Sequence of chain 36.B:
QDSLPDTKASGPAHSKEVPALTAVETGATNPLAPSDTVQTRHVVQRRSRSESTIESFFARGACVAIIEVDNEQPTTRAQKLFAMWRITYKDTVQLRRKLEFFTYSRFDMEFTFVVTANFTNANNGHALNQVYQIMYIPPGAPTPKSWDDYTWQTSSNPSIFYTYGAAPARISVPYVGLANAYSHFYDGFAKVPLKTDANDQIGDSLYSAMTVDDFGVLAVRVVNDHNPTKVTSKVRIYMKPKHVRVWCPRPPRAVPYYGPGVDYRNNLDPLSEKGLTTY

Binding-site contacts:
Ligand atom N4 contacts residue ILE192 of chain 36.B at 3.6 Å.
Ligand atom O24 contacts residue TYR110 of chain 36.B at 3.3 Å.
Ligand atom C1 contacts residue ILE181 of chain 36.B at 3.5 Å (hydrophobic).
Ligand atom C25 contacts residue THR109 of chain 36.B at 3.2 Å.
Ligand atom C10 contacts residue PHE132 of chain 36.B at 3.7 Å (hydrophobic).
Ligand atom C21 contacts residue TYR203 of chain 36.B at 3.7 Å (hydrophobic).
Ligand atom C4 contacts residue TYR157 of chain 36.B at 3.5 Å (hydrophobic).
Ligand atom C7 contacts residue TYR157 of chain 36.B at 3.5 Å (hydrophobic).
Ligand atom C18 contacts residue TYR110 of chain 36.B at 3.8 Å (hydrophobic).
Ligand atom C9 contacts residue VAL194 of chain 36.B at 3.8 Å (hydrophobic).
Ligand atom C7 contacts residue ILE25 of chain 36.D at 3.8 Å (hydrophobic).
Ligand atom C16 contacts residue MET130 of chain 36.B at 3.8 Å (hydrophobic).
Ligand atom C22 contacts residue TYR110 of chain 36.B at 3.3 Å (hydrophobic).
Ligand atom O23 contacts residue TYR110 of chain 36.B at 3.5 Å.
Ligand atom C19 contacts residue TYR110 of chain 36.B at 3.8 Å (hydrophobic).
Ligand atom N6 contacts residue VAL194 of chain 36.B at 3.6 Å.
Ligand atom C22 contacts residue PHE236 of chain 36.B at 3.3 Å (hydrophobic).
Ligand atom N4 contacts residue LEU239 of chain 36.B at 3.6 Å.
Ligand atom C8 contacts residue VAL194 of chain 36.B at 3.8 Å (hydrophobic).
Ligand atom C7 contacts residue VAL194 of chain 36.B at 3.6 Å (hydrophobic).
Ligand atom C13 contacts residue ILE108 of chain 36.B at 3.6 Å (hydrophobic).
Ligand atom C3 contacts residue TYR157 of chain 36.B at 3.4 Å (hydrophobic).
Ligand atom C3 contacts residue PRO179 of chain 36.B at 3.6 Å (hydrophobic).
Ligand atom O24 contacts residue THR109 of chain 36.B at 3.6 Å.
Ligand atom C1 contacts residue ILE155 of chain 36.B at 3.8 Å (hydrophobic).
Ligand atom C4 contacts residue ALA24 of chain 36.D at 3.9 Å (hydrophobic).
Ligand atom C8 contacts residue TYR157 of chain 36.B at 3.4 Å (hydrophobic).
Ligand atom O15 contacts residue MET130 of chain 36.B at 3.8 Å.
Ligand atom C3 contacts residue ALA24 of chain 36.D at 3.6 Å (hydrophobic).
Ligand atom N3 contacts residue ILE192 of chain 36.B at 3.7 Å.
Ligand atom C12 contacts residue PHE236 of chain 36.B at 3.7 Å (hydrophobic).
Ligand atom O24 contacts residue PHE236 of chain 36.B at 3.9 Å.
Ligand atom C10 contacts residue ILE108 of chain 36.B at 3.5 Å (hydrophobic).
Ligand atom O23 contacts residue PHE236 of chain 36.B at 3.3 Å.
Ligand atom C11 contacts residue PHE132 of chain 36.B at 3.5 Å (hydrophobic).
Ligand atom C17 contacts residue MET130 of chain 36.B at 3.7 Å (hydrophobic).
Ligand atom C20 contacts residue PHE236 of chain 36.B at 3.4 Å (hydrophobic).
Ligand atom N3 contacts residue LEU239 of chain 36.B at 3.8 Å.
Ligand atom C19 contacts residue PHE236 of chain 36.B at 3.6 Å (hydrophobic).
Ligand atom C13 contacts residue PHE236 of chain 36.B at 3.8 Å (hydrophobic).

Sequence of chain 37.D:
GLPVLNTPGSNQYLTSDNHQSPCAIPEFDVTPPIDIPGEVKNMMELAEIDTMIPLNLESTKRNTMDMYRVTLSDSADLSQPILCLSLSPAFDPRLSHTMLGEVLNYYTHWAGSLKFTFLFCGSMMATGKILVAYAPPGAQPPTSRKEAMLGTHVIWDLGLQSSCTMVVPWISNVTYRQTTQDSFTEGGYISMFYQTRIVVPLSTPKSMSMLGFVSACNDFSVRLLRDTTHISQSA

Sequence of chain 36.D:
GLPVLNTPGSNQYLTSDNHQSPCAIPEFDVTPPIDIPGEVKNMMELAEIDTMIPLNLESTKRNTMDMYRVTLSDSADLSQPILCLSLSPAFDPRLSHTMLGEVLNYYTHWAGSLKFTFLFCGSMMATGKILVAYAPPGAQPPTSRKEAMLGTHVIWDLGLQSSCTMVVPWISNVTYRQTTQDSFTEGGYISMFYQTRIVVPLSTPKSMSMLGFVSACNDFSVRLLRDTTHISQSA

This small molecule binds to this protein.
Small molecule (SMILES): CCOC(=O)c1ccc(OCCCC2CCN(c3ccc(C)nn3)CC2)cc1